Sequence of chain 2.A:
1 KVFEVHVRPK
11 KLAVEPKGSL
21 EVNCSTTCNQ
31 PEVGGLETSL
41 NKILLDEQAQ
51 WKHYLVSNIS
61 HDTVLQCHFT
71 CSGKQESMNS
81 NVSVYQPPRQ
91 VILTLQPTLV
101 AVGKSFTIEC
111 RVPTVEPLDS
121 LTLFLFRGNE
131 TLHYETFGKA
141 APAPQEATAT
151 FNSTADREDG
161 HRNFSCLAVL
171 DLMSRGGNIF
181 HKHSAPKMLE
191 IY

The protein below binds the small molecule below.
Small molecule (SMILES): CC(=O)N[C@H]1[C@H](O[C@H]2[C@H](O)[C@@H](NC(C)=O)CO[C@@H]2CO)O[C@H](CO)[C@@H](O)[C@@H]1O

Binding-site contacts:
Ligand atom O5 contacts residue ASN129 of chain 2.A at 2.4 Å (h-bond).
Ligand atom C5 contacts residue ASN129 of chain 2.A at 3.7 Å.
Ligand atom C2 contacts residue ASN129 of chain 2.A at 2.5 Å.
Ligand atom C8 contacts residue ASN129 of chain 2.A at 3.6 Å.
Ligand atom N2 contacts residue ASN129 of chain 2.A at 2.9 Å (h-bond).
Ligand atom C3 contacts residue ASN129 of chain 2.A at 3.8 Å.
Ligand atom O7 contacts residue ASN129 of chain 2.A at 3.5 Å (h-bond).
Ligand atom C1 contacts residue ASN129 of chain 2.A at 1.5 Å.
Ligand atom C4 contacts residue ASN129 of chain 2.A at 4.2 Å.
Ligand atom C7 contacts residue ASN129 of chain 2.A at 3.4 Å.